Sequence of chain 1.C:
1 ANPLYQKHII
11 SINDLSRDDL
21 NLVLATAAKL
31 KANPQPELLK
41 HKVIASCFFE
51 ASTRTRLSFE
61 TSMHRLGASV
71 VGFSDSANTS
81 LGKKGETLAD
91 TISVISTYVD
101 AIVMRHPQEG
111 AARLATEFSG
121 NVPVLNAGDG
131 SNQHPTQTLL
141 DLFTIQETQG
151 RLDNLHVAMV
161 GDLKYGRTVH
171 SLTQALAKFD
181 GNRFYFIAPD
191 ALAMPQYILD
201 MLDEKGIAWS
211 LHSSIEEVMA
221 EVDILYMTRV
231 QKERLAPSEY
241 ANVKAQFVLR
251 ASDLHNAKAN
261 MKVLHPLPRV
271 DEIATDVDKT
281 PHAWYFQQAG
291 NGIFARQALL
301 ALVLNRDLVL

This small molecule binds to this protein.
Small molecule (SMILES): N[C@@H](CC(=O)O)C(=O)O

Sequence of chain 2.C:
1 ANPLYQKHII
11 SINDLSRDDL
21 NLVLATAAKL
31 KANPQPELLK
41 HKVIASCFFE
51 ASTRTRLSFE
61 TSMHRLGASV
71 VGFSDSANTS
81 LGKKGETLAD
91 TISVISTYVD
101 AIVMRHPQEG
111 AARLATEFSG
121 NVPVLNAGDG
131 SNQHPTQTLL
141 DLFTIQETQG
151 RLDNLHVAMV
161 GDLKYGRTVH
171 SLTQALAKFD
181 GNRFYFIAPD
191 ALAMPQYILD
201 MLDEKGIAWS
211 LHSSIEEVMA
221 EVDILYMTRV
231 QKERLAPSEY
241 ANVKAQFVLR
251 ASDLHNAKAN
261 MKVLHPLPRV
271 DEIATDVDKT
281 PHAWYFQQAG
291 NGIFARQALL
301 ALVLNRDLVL

Binding-site contacts:
Ligand atom O contacts residue HIS134 of chain 1.C at 4.2 Å.
Ligand atom OD2 contacts residue PRO268 of chain 1.C at 4.1 Å.
Ligand atom CG contacts residue LYS84 of chain 2.C at 4.2 Å.
Ligand atom CG contacts residue ARG229 of chain 1.C at 3.2 Å.
Ligand atom CG contacts residue LEU267 of chain 1.C at 3.5 Å (hydrophobic).
Ligand atom OD1 contacts residue ARG229 of chain 1.C at 2.6 Å (salt-bridge).
Ligand atom OD2 contacts residue PRO266 of chain 1.C at 4.2 Å.
Ligand atom OD2 contacts residue ARG229 of chain 1.C at 3.7 Å.
Ligand atom OD1 contacts residue LEU267 of chain 1.C at 3.5 Å (h-bond).
Ligand atom N contacts residue PCT1 of chain 1.J at 3.0 Å.
Ligand atom OD2 contacts residue GLN231 of chain 1.C at 3.2 Å (h-bond).
Ligand atom CB contacts residue ARG229 of chain 1.C at 3.6 Å.
Ligand atom CA contacts residue GLN231 of chain 1.C at 4.2 Å.
Ligand atom OD1 contacts residue PRO268 of chain 1.C at 2.8 Å.
Ligand atom OD2 contacts residue LEU267 of chain 1.C at 3.8 Å.
Ligand atom CA contacts residue THR168 of chain 1.C at 4.0 Å.
Ligand atom N contacts residue PRO266 of chain 1.C at 3.9 Å.
Ligand atom C contacts residue ARG105 of chain 1.C at 4.1 Å.
Ligand atom CA contacts residue PCT1 of chain 1.J at 4.0 Å.
Ligand atom C contacts residue HIS134 of chain 1.C at 4.2 Å.
Ligand atom C contacts residue THR168 of chain 1.C at 4.2 Å.
Ligand atom OXT contacts residue GLN231 of chain 1.C at 4.1 Å.
Ligand atom OXT contacts residue ARG167 of chain 1.C at 2.5 Å (salt-bridge).
Ligand atom O contacts residue ARG167 of chain 1.C at 2.6 Å (salt-bridge).
Ligand atom CG contacts residue PRO268 of chain 1.C at 3.7 Å (hydrophobic).
Ligand atom CB contacts residue LYS84 of chain 2.C at 3.9 Å.
Ligand atom N contacts residue LEU267 of chain 1.C at 2.9 Å (h-bond).
Ligand atom CB contacts residue PCT1 of chain 1.J at 4.2 Å.
Ligand atom CA contacts residue LEU267 of chain 1.C at 4.0 Å (hydrophobic).
Ligand atom CB contacts residue LEU267 of chain 1.C at 4.0 Å (hydrophobic).
Ligand atom OD1 contacts residue LYS84 of chain 2.C at 3.4 Å.
Ligand atom C contacts residue ARG167 of chain 1.C at 2.9 Å.
Ligand atom OXT contacts residue HIS134 of chain 1.C at 4.0 Å.
Ligand atom O contacts residue PCT1 of chain 1.J at 2.9 Å (h-bond).
Ligand atom N contacts residue THR168 of chain 1.C at 3.7 Å.
Ligand atom O contacts residue ARG105 of chain 1.C at 2.9 Å (salt-bridge).
Ligand atom OXT contacts residue THR168 of chain 1.C at 4.0 Å.
Ligand atom CG contacts residue GLN231 of chain 1.C at 3.6 Å.
Ligand atom C contacts residue PCT1 of chain 1.J at 3.7 Å.
Ligand atom CB contacts residue GLN231 of chain 1.C at 3.7 Å.